A small-molecule ligand and the protein it binds are described below.
Small molecule (SMILES): CC(C)[C@@H](C=O)NC(=O)[C@H](CC(N)=O)NC(=O)[C@@H]1CCCN1C(=O)[C@@H](NC(=O)[C@H](COP(=O)(O)O)NC(=O)[C@@H](NC(=O)[C@H](CO)NC(=O)[C@@H](N)CCCN=C(N)N)[C@@H](C)O)[C@@H](C)O

Binding-site contacts:
Ligand atom O contacts residue LYS49 of chain 1.B at 3.5 Å.
Ligand atom CA contacts residue ASN173 of chain 1.B at 3.4 Å.
Ligand atom OG1 contacts residue LEU172 of chain 1.B at 3.5 Å.
Ligand atom O contacts residue VAL176 of chain 1.B at 3.6 Å.
Ligand atom O contacts residue LEU172 of chain 1.B at 3.5 Å.
Ligand atom NH1 contacts residue ARG60 of chain 1.B at 3.6 Å (salt-bridge).
Ligand atom O1P contacts residue ARG56 of chain 1.B at 2.8 Å (salt-bridge).
Ligand atom CG2 contacts residue ASP213 of chain 1.B at 3.6 Å.
Ligand atom ND2 contacts residue ASN50 of chain 1.B at 3.3 Å (h-bond).
Ligand atom OG1 contacts residue LYS120 of chain 1.B at 3.2 Å (salt-bridge).
Ligand atom O1P contacts residue ARG127 of chain 1.B at 2.7 Å (salt-bridge).
Ligand atom CB contacts residue LYS120 of chain 1.B at 3.6 Å.
Ligand atom O2P contacts residue MG1 of chain 1.G at 2.6 Å.
Ligand atom O2P contacts residue LYS49 of chain 1.B at 3.5 Å (salt-bridge).
Ligand atom O3P contacts residue LYS49 of chain 1.B at 2.9 Å (salt-bridge).
Ligand atom OG contacts residue TRP228 of chain 1.B at 3.0 Å (h-bond).
Ligand atom CB contacts residue MG1 of chain 1.G at 3.5 Å.
Ligand atom N contacts residue MG1 of chain 1.G at 3.3 Å.
Ligand atom CB contacts residue ASN173 of chain 1.B at 3.5 Å.
Ligand atom CB contacts residue GLU180 of chain 1.B at 3.4 Å.
Ligand atom OG contacts residue MG1 of chain 1.G at 3.5 Å.
Ligand atom C contacts residue ASN173 of chain 1.B at 3.5 Å.
Ligand atom O contacts residue ASN224 of chain 1.B at 2.9 Å (h-bond).
Ligand atom O2P contacts residue TYR128 of chain 1.B at 2.6 Å (h-bond).
Ligand atom OG1 contacts residue GLY169 of chain 1.B at 3.2 Å (h-bond).
Ligand atom O3P contacts residue ARG56 of chain 1.B at 2.6 Å (salt-bridge).
Ligand atom N contacts residue ASN224 of chain 1.B at 3.1 Å (h-bond).
Ligand atom N contacts residue ASN173 of chain 1.B at 2.7 Å (h-bond).
Ligand atom CG1 contacts residue ASP213 of chain 1.B at 3.3 Å.
Ligand atom N contacts residue LEU172 of chain 1.B at 3.5 Å.
Ligand atom OG contacts residue GLU180 of chain 1.B at 2.9 Å (salt-bridge).
Ligand atom CD contacts residue LEU220 of chain 1.B at 3.5 Å (hydrophobic).
Ligand atom O contacts residue MG1 of chain 1.G at 2.8 Å.
Ligand atom CB contacts residue ASN173 of chain 1.B at 3.3 Å.
Ligand atom NH2 contacts residue ARG60 of chain 1.B at 3.6 Å (salt-bridge).
Ligand atom C contacts residue MG1 of chain 1.G at 3.6 Å.
Ligand atom OD1 contacts residue VAL46 of chain 1.B at 3.6 Å.
Ligand atom OD1 contacts residue LYS49 of chain 1.B at 3.5 Å.
Ligand atom O2P contacts residue ARG127 of chain 1.B at 2.8 Å (salt-bridge).
Ligand atom OG1 contacts residue ASN173 of chain 1.B at 3.0 Å (h-bond).

Sequence of chain 1.B:
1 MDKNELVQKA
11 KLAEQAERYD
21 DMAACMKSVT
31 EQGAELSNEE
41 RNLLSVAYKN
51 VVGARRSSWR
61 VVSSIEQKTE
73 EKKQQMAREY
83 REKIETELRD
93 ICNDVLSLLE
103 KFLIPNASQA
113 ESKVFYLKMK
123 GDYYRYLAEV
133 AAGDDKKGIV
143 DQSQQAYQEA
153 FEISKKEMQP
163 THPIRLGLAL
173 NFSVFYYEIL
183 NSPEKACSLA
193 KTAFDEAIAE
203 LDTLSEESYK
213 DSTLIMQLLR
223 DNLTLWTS